A small-molecule ligand and the protein it binds are described below.
Small molecule (SMILES): CC(=O)N[C@H]1[C@@H](O[P](=O)(O)O[P](=O)(O)OC[C@H]2O[C@@H](n3ccc(=O)[nH]c3=O)[C@H](O)[C@@H]2O)O[C@H](CO)[C@@H](O)[C@@H]1O[C@H](C)C(=O)O

Sequence of chain 1.B:
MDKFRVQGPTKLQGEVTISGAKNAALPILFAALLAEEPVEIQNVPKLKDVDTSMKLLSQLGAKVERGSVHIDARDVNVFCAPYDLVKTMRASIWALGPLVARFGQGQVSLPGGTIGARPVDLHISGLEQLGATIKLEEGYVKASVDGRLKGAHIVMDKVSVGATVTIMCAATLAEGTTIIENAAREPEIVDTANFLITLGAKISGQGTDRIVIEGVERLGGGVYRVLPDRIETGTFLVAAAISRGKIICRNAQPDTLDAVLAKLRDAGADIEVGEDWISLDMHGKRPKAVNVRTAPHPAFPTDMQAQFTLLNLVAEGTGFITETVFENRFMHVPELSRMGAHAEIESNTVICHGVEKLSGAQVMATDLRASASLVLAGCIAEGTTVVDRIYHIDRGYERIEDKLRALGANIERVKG

Binding-site contacts:
Ligand atom C8 contacts residue ALA92 of chain 1.B at 3.6 Å (hydrophobic).
Ligand atom O2A contacts residue VAL163 of chain 1.B at 2.6 Å (h-bond).
Ligand atom PA contacts residue VAL163 of chain 1.B at 3.4 Å.
Ligand atom O4U contacts residue PRO121 of chain 1.B at 3.5 Å (h-bond).
Ligand atom O2B contacts residue ARG120 of chain 1.B at 3.2 Å (salt-bridge).
Ligand atom O3D contacts residue PHE328 of chain 1.B at 3.6 Å.
Ligand atom O1A contacts residue SER162 of chain 1.B at 2.8 Å (h-bond).
Ligand atom C4 contacts residue ASP305 of chain 1.B at 3.3 Å.
Ligand atom O1A contacts residue VAL163 of chain 1.B at 3.4 Å (h-bond).
Ligand atom O1A contacts residue GLY164 of chain 1.B at 3.2 Å (h-bond).
Ligand atom O7 contacts residue TRP95 of chain 1.B at 3.6 Å.
Ligand atom C5U contacts residue SER162 of chain 1.B at 3.3 Å.
Ligand atom N3U contacts residue PRO121 of chain 1.B at 3.2 Å (h-bond).
Ligand atom C4U contacts residue ASP123 of chain 1.B at 3.6 Å.
Ligand atom O3D contacts residue VAL327 of chain 1.B at 3.0 Å (h-bond).
Ligand atom O4 contacts residue PHE328 of chain 1.B at 3.6 Å.
Ligand atom O2U contacts residue PRO121 of chain 1.B at 3.3 Å.
Ligand atom O4U contacts residue VAL122 of chain 1.B at 3.4 Å.
Ligand atom C2U contacts residue PRO121 of chain 1.B at 3.5 Å (hydrophobic).
Ligand atom C7 contacts residue ASN23 of chain 1.B at 3.6 Å.
Ligand atom O2D contacts residue ARG120 of chain 1.B at 3.6 Å.
Ligand atom C5U contacts residue PRO121 of chain 1.B at 3.6 Å (hydrophobic).
Ligand atom C6U contacts residue SER162 of chain 1.B at 3.6 Å.
Ligand atom C4U contacts residue PRO121 of chain 1.B at 3.2 Å (hydrophobic).
Ligand atom C3E contacts residue ASP305 of chain 1.B at 3.3 Å.
Ligand atom O1B contacts residue GLY164 of chain 1.B at 3.1 Å (h-bond).
Ligand atom C1E contacts residue LEU370 of chain 1.B at 3.6 Å (hydrophobic).
Ligand atom O4U contacts residue ASP123 of chain 1.B at 3.5 Å (salt-bridge).
Ligand atom O2D contacts residue ALA119 of chain 1.B at 2.8 Å (h-bond).
Ligand atom O4U contacts residue LEU124 of chain 1.B at 2.8 Å (h-bond).
Ligand atom O3 contacts residue ASP305 of chain 1.B at 3.5 Å (salt-bridge).
Ligand atom C3E contacts residue ARG331 of chain 1.B at 3.2 Å.
Ligand atom O7 contacts residue ASN23 of chain 1.B at 3.2 Å.
Ligand atom O2E contacts residue LEU370 of chain 1.B at 3.1 Å.
Ligand atom N3U contacts residue ASP123 of chain 1.B at 2.8 Å (salt-bridge).
Ligand atom O3 contacts residue ASN23 of chain 1.B at 3.5 Å (h-bond).
Ligand atom O4 contacts residue ASP305 of chain 1.B at 2.9 Å (salt-bridge).
Ligand atom C3D contacts residue PHE328 of chain 1.B at 3.6 Å (hydrophobic).
Ligand atom O1E contacts residue LYS22 of chain 1.B at 2.8 Å (salt-bridge).
Ligand atom O2A contacts residue SER162 of chain 1.B at 3.5 Å.